Sequence of chain 1.C:
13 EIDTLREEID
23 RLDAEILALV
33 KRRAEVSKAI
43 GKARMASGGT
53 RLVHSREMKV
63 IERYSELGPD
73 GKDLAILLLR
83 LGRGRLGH

Sequence of chain 2.C:
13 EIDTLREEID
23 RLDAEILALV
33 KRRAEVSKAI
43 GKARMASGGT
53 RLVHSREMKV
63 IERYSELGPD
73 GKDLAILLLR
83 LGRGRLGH

A small-molecule ligand and the protein it binds are described below.
Small molecule (SMILES): O=C(O)[C@@H]1C[C@]2(C(=O)O)C=C[C@@H](O)[C@@H](C2)O1

Binding-site contacts:
Ligand atom C8 contacts residue ILE42 of chain 2.C at 3.4 Å (hydrophobic).
Ligand atom O2 contacts residue LEU81 of chain 2.C at 3.8 Å.
Ligand atom O7 contacts residue ARG46 of chain 2.C at 3.1 Å (salt-bridge).
Ligand atom O4 contacts residue ARG18 of chain 1.C at 2.5 Å (salt-bridge).
Ligand atom C3 contacts residue ARG58 of chain 2.C at 3.9 Å.
Ligand atom C4 contacts residue GLU59 of chain 2.C at 3.9 Å.
Ligand atom C1 contacts residue SER39 of chain 2.C at 4.0 Å.
Ligand atom C10 contacts residue SER39 of chain 2.C at 3.6 Å.
Ligand atom O1 contacts residue LEU81 of chain 2.C at 3.4 Å.
Ligand atom O2 contacts residue SER39 of chain 2.C at 3.0 Å.
Ligand atom C8 contacts residue ARG46 of chain 2.C at 4.0 Å.
Ligand atom C2 contacts residue GLU59 of chain 2.C at 4.0 Å.
Ligand atom C5 contacts residue ARG85 of chain 2.C at 4.2 Å.
Ligand atom C11 contacts residue ARG58 of chain 2.C at 4.0 Å.
Ligand atom C3 contacts residue GLU59 of chain 2.C at 3.5 Å.
Ligand atom C4 contacts residue ARG46 of chain 2.C at 3.8 Å.
Ligand atom C10 contacts residue LEU81 of chain 2.C at 3.6 Å (hydrophobic).
Ligand atom O4 contacts residue ILE42 of chain 2.C at 3.3 Å.
Ligand atom C11 contacts residue ILE42 of chain 2.C at 3.4 Å (hydrophobic).
Ligand atom O5 contacts residue VAL55 of chain 2.C at 3.0 Å (h-bond).
Ligand atom C5 contacts residue ARG46 of chain 2.C at 3.7 Å.
Ligand atom C2 contacts residue ARG58 of chain 2.C at 4.1 Å.
Ligand atom O5 contacts residue LEU54 of chain 2.C at 3.6 Å.
Ligand atom C6 contacts residue ARG85 of chain 2.C at 3.7 Å.
Ligand atom O1 contacts residue ARG35 of chain 2.C at 2.8 Å (salt-bridge).
Ligand atom O3 contacts residue ARG18 of chain 1.C at 3.1 Å (salt-bridge).
Ligand atom C11 contacts residue ARG18 of chain 1.C at 3.4 Å.
Ligand atom O3 contacts residue ARG58 of chain 2.C at 3.0 Å.
Ligand atom O5 contacts residue GLU59 of chain 2.C at 3.1 Å (salt-bridge).
Ligand atom O1 contacts residue VAL62 of chain 2.C at 3.6 Å.
Ligand atom O3 contacts residue ILE42 of chain 2.C at 4.0 Å.
Ligand atom O7 contacts residue SER39 of chain 2.C at 4.2 Å.
Ligand atom O2 contacts residue ARG35 of chain 2.C at 3.0 Å (salt-bridge).
Ligand atom C9 contacts residue SER39 of chain 2.C at 3.6 Å.
Ligand atom O4 contacts residue ARG46 of chain 2.C at 2.3 Å (salt-bridge).
Ligand atom C11 contacts residue ARG46 of chain 2.C at 3.5 Å.
Ligand atom C6 contacts residue GLU59 of chain 2.C at 4.2 Å.
Ligand atom C10 contacts residue ARG35 of chain 2.C at 3.3 Å.
Ligand atom C4 contacts residue VAL55 of chain 2.C at 4.0 Å (hydrophobic).
Ligand atom C2 contacts residue LEU81 of chain 2.C at 4.1 Å (hydrophobic).